A protein and the small-molecule ligand that binds it are described below.
Small molecule (SMILES): Nc1nc(N)c2nc(-c3cccc(Br)c3)c(N)nc2n1

Binding-site contacts:
Ligand atom N17 contacts residue LEU85 of chain 1.A at 3.1 Å (h-bond).
Ligand atom C15 contacts residue ILE23 of chain 1.A at 3.8 Å (hydrophobic).
Ligand atom N18 contacts residue LEU85 of chain 1.A at 2.9 Å (h-bond).
Ligand atom N10 contacts residue ALA36 of chain 1.A at 3.9 Å.
Ligand atom C04 contacts residue LEU135 of chain 1.A at 3.6 Å (hydrophobic).
Ligand atom C11 contacts residue MET82 of chain 1.A at 3.9 Å (hydrophobic).
Ligand atom C09 contacts residue ILE23 of chain 1.A at 3.9 Å (hydrophobic).
Ligand atom C06 contacts residue LEU84 of chain 1.A at 3.9 Å (hydrophobic).
Ligand atom C02 contacts residue GLY86 of chain 1.A at 3.9 Å.
Ligand atom N03 contacts residue LEU135 of chain 1.A at 3.9 Å.
Ligand atom C14 contacts residue MET80 of chain 1.A at 3.3 Å (hydrophobic).
Ligand atom BR contacts residue LYS38 of chain 1.A at 3.8 Å.
Ligand atom N19 contacts residue ILE148 of chain 1.A at 3.7 Å.
Ligand atom C08 contacts residue ILE23 of chain 1.A at 3.7 Å (hydrophobic).
Ligand atom C05 contacts residue LEU135 of chain 1.A at 3.7 Å (hydrophobic).
Ligand atom C12 contacts residue ILE148 of chain 1.A at 3.7 Å (hydrophobic).
Ligand atom C16 contacts residue ILE23 of chain 1.A at 3.6 Å (hydrophobic).
Ligand atom C15 contacts residue MET82 of chain 1.A at 3.5 Å (hydrophobic).
Ligand atom BR contacts residue MET82 of chain 1.A at 3.2 Å.
Ligand atom N17 contacts residue ALA36 of chain 1.A at 3.5 Å.
Ligand atom N07 contacts residue LEU135 of chain 1.A at 3.9 Å.
Ligand atom N10 contacts residue MET82 of chain 1.A at 3.5 Å.
Ligand atom N01 contacts residue LEU85 of chain 1.A at 2.9 Å (h-bond).
Ligand atom C13 contacts residue ILE23 of chain 1.A at 4.0 Å (hydrophobic).
Ligand atom C14 contacts residue ILE23 of chain 1.A at 3.8 Å (hydrophobic).
Ligand atom N01 contacts residue LEU84 of chain 1.A at 3.3 Å.
Ligand atom C06 contacts residue ALA36 of chain 1.A at 3.9 Å (hydrophobic).
Ligand atom BR contacts residue MET80 of chain 1.A at 3.2 Å.
Ligand atom N19 contacts residue ILE23 of chain 1.A at 3.1 Å.
Ligand atom C16 contacts residue MET82 of chain 1.A at 3.5 Å (hydrophobic).
Ligand atom C02 contacts residue LEU85 of chain 1.A at 3.2 Å (hydrophobic).
Ligand atom N18 contacts residue GLY86 of chain 1.A at 3.5 Å (h-bond).
Ligand atom C06 contacts residue LEU85 of chain 1.A at 3.3 Å (hydrophobic).
Ligand atom N17 contacts residue LEU84 of chain 1.A at 3.4 Å.
Ligand atom C02 contacts residue LEU84 of chain 1.A at 3.9 Å (hydrophobic).
Ligand atom C08 contacts residue ILE148 of chain 1.A at 3.9 Å (hydrophobic).
Ligand atom C15 contacts residue MET80 of chain 1.A at 3.6 Å (hydrophobic).
Ligand atom N17 contacts residue MET82 of chain 1.A at 3.5 Å.
Ligand atom N17 contacts residue GLU83 of chain 1.A at 2.9 Å (salt-bridge).
Ligand atom C13 contacts residue TYR56 of chain 1.A at 3.8 Å (hydrophobic).

Sequence of chain 1.A:
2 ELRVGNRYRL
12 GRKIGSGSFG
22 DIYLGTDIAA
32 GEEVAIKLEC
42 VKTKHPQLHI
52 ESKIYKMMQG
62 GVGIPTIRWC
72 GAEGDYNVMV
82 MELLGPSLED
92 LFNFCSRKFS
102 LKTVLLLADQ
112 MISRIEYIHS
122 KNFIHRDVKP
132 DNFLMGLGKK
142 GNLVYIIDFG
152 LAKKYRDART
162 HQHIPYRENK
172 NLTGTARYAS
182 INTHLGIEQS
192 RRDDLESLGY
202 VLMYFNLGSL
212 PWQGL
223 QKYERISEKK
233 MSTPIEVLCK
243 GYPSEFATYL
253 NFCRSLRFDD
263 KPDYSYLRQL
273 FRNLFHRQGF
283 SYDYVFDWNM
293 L